Binding-site contacts:
Ligand atom C2 contacts residue PHE54 of chain 1.F at 4.0 Å (hydrophobic).
Ligand atom N1 contacts residue PHE54 of chain 1.F at 4.3 Å.
Ligand atom C6 contacts residue ILE102 of chain 1.F at 3.5 Å (hydrophobic).
Ligand atom C14 contacts residue THR106 of chain 1.F at 4.1 Å.
Ligand atom C6 contacts residue PHE54 of chain 1.F at 3.8 Å (hydrophobic).
Ligand atom N8 contacts residue PHE54 of chain 1.F at 4.2 Å.
Ligand atom N7 contacts residue THR100 of chain 1.F at 4.1 Å.
Ligand atom C29 contacts residue ILE41 of chain 1.F at 4.2 Å (hydrophobic).
Ligand atom N7 contacts residue ILE102 of chain 1.F at 2.9 Å (h-bond).
Ligand atom C2 contacts residue PRO83 of chain 1.F at 3.4 Å (hydrophobic).
Ligand atom N10 contacts residue ILE102 of chain 1.F at 2.7 Å (h-bond).
Ligand atom C5 contacts residue ILE216 of chain 1.F at 3.8 Å (hydrophobic).
Ligand atom C2 contacts residue THR100 of chain 1.F at 3.7 Å.
Ligand atom N3 contacts residue PRO83 of chain 1.F at 4.0 Å.
Ligand atom N7 contacts residue PHE54 of chain 1.F at 4.0 Å.
Ligand atom C37 contacts residue LYS56 of chain 1.F at 4.0 Å.
Ligand atom N1 contacts residue ILE216 of chain 1.F at 3.8 Å.
Ligand atom C2 contacts residue ALA101 of chain 1.F at 4.0 Å (hydrophobic).
Ligand atom C24 contacts residue GLN109 of chain 1.F at 3.6 Å.
Ligand atom C13 contacts residue GLY104 of chain 1.F at 4.2 Å.
Ligand atom C33 contacts residue ILE216 of chain 1.F at 3.9 Å (hydrophobic).
Ligand atom N3 contacts residue PHE54 of chain 1.F at 3.8 Å.
Ligand atom C2 contacts residue ILE216 of chain 1.F at 3.8 Å (hydrophobic).
Ligand atom C9 contacts residue PHE54 of chain 1.F at 4.0 Å (hydrophobic).
Ligand atom N7 contacts residue PRO83 of chain 1.F at 4.1 Å.
Ligand atom C24 contacts residue THR106 of chain 1.F at 4.0 Å.
Ligand atom C9 contacts residue ILE216 of chain 1.F at 3.6 Å (hydrophobic).
Ligand atom C2 contacts residue ILE102 of chain 1.F at 3.9 Å (hydrophobic).
Ligand atom C5 contacts residue PHE54 of chain 1.F at 3.6 Å (hydrophobic).
Ligand atom C33 contacts residue ASP217 of chain 1.F at 4.1 Å.
Ligand atom N7 contacts residue ALA101 of chain 1.F at 3.6 Å.
Ligand atom C4 contacts residue ILE216 of chain 1.F at 3.9 Å (hydrophobic).
Ligand atom N8 contacts residue ILE216 of chain 1.F at 3.6 Å.
Ligand atom C37 contacts residue PHE54 of chain 1.F at 3.7 Å (hydrophobic).
Ligand atom N7 contacts residue ILE216 of chain 1.F at 3.8 Å.
Ligand atom C4 contacts residue PHE54 of chain 1.F at 3.8 Å (hydrophobic).
Ligand atom N3 contacts residue ILE216 of chain 1.F at 3.8 Å.
Ligand atom C6 contacts residue ILE216 of chain 1.F at 4.0 Å (hydrophobic).
Ligand atom C12 contacts residue ILE206 of chain 1.F at 4.3 Å (hydrophobic).
Ligand atom C11 contacts residue ILE216 of chain 1.F at 4.1 Å (hydrophobic).

Sequence of chain 1.F:
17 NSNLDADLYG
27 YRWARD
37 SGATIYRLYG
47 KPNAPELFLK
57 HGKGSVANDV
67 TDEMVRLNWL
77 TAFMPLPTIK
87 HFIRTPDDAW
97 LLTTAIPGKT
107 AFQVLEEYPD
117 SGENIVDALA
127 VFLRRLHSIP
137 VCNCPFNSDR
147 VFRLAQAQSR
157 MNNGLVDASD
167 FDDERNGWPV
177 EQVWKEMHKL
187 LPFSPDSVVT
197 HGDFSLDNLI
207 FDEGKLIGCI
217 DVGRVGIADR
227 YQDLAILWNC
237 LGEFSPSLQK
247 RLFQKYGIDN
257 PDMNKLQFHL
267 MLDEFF

A small-molecule ligand and the protein it binds are described below.
Small molecule (SMILES): Cc1ccc(-c2nn(C(C)(C)C)c3ncnc(N)c23)cc1